The small molecule below binds the protein below.
Small molecule (SMILES): O=S(=O)(O)C[C@H]1O[C@H](OC[C@H](O)CO)[C@H](O)[C@@H](O)[C@@H]1O

Binding-site contacts:
Ligand atom O2 contacts residue GLU165 of chain 1.B at 3.8 Å.
Ligand atom C3 contacts residue ASP113 of chain 1.B at 3.7 Å.
Ligand atom C7 contacts residue TRP238 of chain 1.B at 3.7 Å (hydrophobic).
Ligand atom C8 contacts residue TRP276 of chain 1.B at 3.7 Å (hydrophobic).
Ligand atom O6 contacts residue TYR240 of chain 1.B at 3.4 Å.
Ligand atom O1 contacts residue THR220 of chain 1.B at 2.6 Å (h-bond).
Ligand atom O8 contacts residue TRP276 of chain 1.B at 3.1 Å (h-bond).
Ligand atom O2 contacts residue GLY166 of chain 1.B at 3.0 Å (h-bond).
Ligand atom O7 contacts residue PHE111 of chain 1.B at 3.7 Å.
Ligand atom C9 contacts residue ARG345 of chain 1.B at 3.8 Å.
Ligand atom O9 contacts residue ASP67 of chain 1.B at 2.7 Å (salt-bridge).
Ligand atom C9 contacts residue ASP67 of chain 1.B at 3.5 Å.
Ligand atom C4 contacts residue HIS13 of chain 1.B at 3.8 Å.
Ligand atom O2 contacts residue THR220 of chain 1.B at 3.5 Å (h-bond).
Ligand atom O9 contacts residue GLY275 of chain 1.B at 3.3 Å (h-bond).
Ligand atom C7 contacts residue ASP113 of chain 1.B at 3.6 Å.
Ligand atom C1 contacts residue GLY166 of chain 1.B at 3.8 Å.
Ligand atom O10 contacts residue GLU165 of chain 1.B at 3.5 Å.
Ligand atom C3 contacts residue TRP238 of chain 1.B at 3.6 Å (hydrophobic).
Ligand atom S1 contacts residue THR220 of chain 1.B at 3.6 Å (h-bond).
Ligand atom O9 contacts residue ARG345 of chain 1.B at 2.9 Å (salt-bridge).
Ligand atom O7 contacts residue TYR240 of chain 1.B at 3.5 Å.
Ligand atom C8 contacts residue ASP67 of chain 1.B at 3.3 Å.
Ligand atom O3 contacts residue THR42 of chain 1.B at 3.5 Å.
Ligand atom O10 contacts residue ARG345 of chain 1.B at 2.9 Å (salt-bridge).
Ligand atom C6 contacts residue TRP276 of chain 1.B at 3.8 Å (hydrophobic).
Ligand atom O2 contacts residue ILE164 of chain 1.B at 3.5 Å.
Ligand atom O8 contacts residue ASP113 of chain 1.B at 2.8 Å (salt-bridge).
Ligand atom O4 contacts residue TRP238 of chain 1.B at 3.2 Å (h-bond).
Ligand atom C6 contacts residue PHE111 of chain 1.B at 3.8 Å (hydrophobic).
Ligand atom O10 contacts residue ASP67 of chain 1.B at 2.5 Å (salt-bridge).
Ligand atom O3 contacts residue SER43 of chain 1.B at 2.8 Å (h-bond).
Ligand atom O2 contacts residue THR42 of chain 1.B at 3.7 Å.
Ligand atom O8 contacts residue GLY275 of chain 1.B at 3.1 Å (h-bond).
Ligand atom C7 contacts residue TRP276 of chain 1.B at 3.8 Å (hydrophobic).
Ligand atom O9 contacts residue GLY274 of chain 1.B at 3.1 Å.
Ligand atom O5 contacts residue TRP276 of chain 1.B at 3.0 Å (h-bond).
Ligand atom O6 contacts residue GLN12 of chain 1.B at 3.0 Å (h-bond).
Ligand atom C4 contacts residue GLN12 of chain 1.B at 3.6 Å.
Ligand atom O1 contacts residue GLN12 of chain 1.B at 3.3 Å (h-bond).

Sequence of chain 1.B:
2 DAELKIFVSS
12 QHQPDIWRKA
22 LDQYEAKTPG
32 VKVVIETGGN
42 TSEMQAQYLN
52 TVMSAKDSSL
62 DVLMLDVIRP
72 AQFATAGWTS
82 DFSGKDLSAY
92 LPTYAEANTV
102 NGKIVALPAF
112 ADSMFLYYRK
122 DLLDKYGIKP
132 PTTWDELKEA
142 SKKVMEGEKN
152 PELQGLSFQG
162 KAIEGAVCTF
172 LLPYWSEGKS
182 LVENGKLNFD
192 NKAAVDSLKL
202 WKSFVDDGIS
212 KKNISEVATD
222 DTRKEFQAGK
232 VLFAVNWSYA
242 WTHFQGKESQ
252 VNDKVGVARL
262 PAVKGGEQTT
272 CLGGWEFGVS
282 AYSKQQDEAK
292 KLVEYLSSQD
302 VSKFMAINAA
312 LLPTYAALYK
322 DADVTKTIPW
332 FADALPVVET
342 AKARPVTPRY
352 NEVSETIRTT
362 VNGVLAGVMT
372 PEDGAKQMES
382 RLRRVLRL